The small molecule below binds the protein below.
Small molecule (SMILES): COc1ccc(C[C@H](NC(=O)[C@H](C)NC(=O)CN2CCOCC2)C(=O)N[C@@H](Cc2ccccc2)[C@@H](O)[C@H](C)CO)cc1

Sequence of chain 1.K:
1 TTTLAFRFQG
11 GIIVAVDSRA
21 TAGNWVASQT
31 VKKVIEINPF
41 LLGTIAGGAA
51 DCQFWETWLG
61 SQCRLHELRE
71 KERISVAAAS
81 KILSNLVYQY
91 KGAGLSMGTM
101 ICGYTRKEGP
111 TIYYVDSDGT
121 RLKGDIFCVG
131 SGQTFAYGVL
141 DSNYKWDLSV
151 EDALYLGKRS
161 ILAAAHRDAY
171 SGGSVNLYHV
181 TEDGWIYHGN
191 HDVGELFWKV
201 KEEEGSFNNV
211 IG

Binding-site contacts:
Ligand atom C26 contacts residue THR21 of chain 1.K at 3.5 Å.
Ligand atom C8 contacts residue LYS33 of chain 1.K at 3.7 Å.
Ligand atom C27 contacts residue THR21 of chain 1.K at 3.3 Å.
Ligand atom N22 contacts residue THR1 of chain 1.K at 3.6 Å.
Ligand atom O49 contacts residue THR21 of chain 1.K at 2.8 Å (h-bond).
Ligand atom C11 contacts residue TYR170 of chain 1.K at 3.3 Å (hydrophobic).
Ligand atom C10 contacts residue TYR170 of chain 1.K at 3.6 Å (hydrophobic).
Ligand atom C4 contacts residue VAL31 of chain 1.K at 3.5 Å (hydrophobic).
Ligand atom N25 contacts residue THR21 of chain 1.K at 2.8 Å (h-bond).
Ligand atom C7 contacts residue GLY47 of chain 1.K at 3.6 Å.
Ligand atom O21 contacts residue THR1 of chain 1.K at 2.3 Å (h-bond).
Ligand atom C42 contacts residue GLY48 of chain 1.K at 3.7 Å.
Ligand atom N28 contacts residue ASP126 of chain 1.L at 3.2 Å (salt-bridge).
Ligand atom O39 contacts residue ALA49 of chain 1.K at 3.0 Å (h-bond).
Ligand atom C38 contacts residue THR21 of chain 1.K at 3.6 Å.
Ligand atom C11 contacts residue THR1 of chain 1.K at 2.5 Å.
Ligand atom N22 contacts residue GLY47 of chain 1.K at 2.7 Å (h-bond).
Ligand atom C24 contacts residue GLY47 of chain 1.K at 3.4 Å.
Ligand atom C3 contacts residue ALA49 of chain 1.K at 3.6 Å (hydrophobic).
Ligand atom C4 contacts residue ALA49 of chain 1.K at 3.3 Å (hydrophobic).
Ligand atom O21 contacts residue GLY47 of chain 1.K at 2.9 Å (h-bond).
Ligand atom C7 contacts residue THR1 of chain 1.K at 2.6 Å.
Ligand atom O13 contacts residue THR21 of chain 1.K at 2.9 Å (h-bond).
Ligand atom C8 contacts residue THR1 of chain 1.K at 2.4 Å.
Ligand atom C10 contacts residue MES1 of chain 1.JA at 3.6 Å.
Ligand atom C9 contacts residue LYS33 of chain 1.K at 3.6 Å.
Ligand atom C5 contacts residue ALA49 of chain 1.K at 3.7 Å (hydrophobic).
Ligand atom O13 contacts residue THR1 of chain 1.K at 3.6 Å (h-bond).
Ligand atom C9 contacts residue THR1 of chain 1.K at 1.4 Å.
Ligand atom C10 contacts residue THR1 of chain 1.K at 1.5 Å.
Ligand atom C12 contacts residue THR1 of chain 1.K at 2.5 Å.
Ligand atom C8 contacts residue GLY47 of chain 1.K at 3.7 Å.
Ligand atom C42 contacts residue GLY47 of chain 1.K at 3.6 Å.
Ligand atom C11 contacts residue ARG19 of chain 1.K at 3.3 Å.
Ligand atom C12 contacts residue MES1 of chain 1.JA at 3.0 Å.
Ligand atom C30 contacts residue ASP126 of chain 1.L at 3.5 Å.
Ligand atom C3 contacts residue VAL31 of chain 1.K at 3.3 Å (hydrophobic).
Ligand atom O21 contacts residue MES1 of chain 1.JA at 3.0 Å (h-bond).
Ligand atom O49 contacts residue ALA20 of chain 1.K at 3.3 Å.
Ligand atom C23 contacts residue GLY47 of chain 1.K at 3.5 Å.

Sequence of chain 1.L:
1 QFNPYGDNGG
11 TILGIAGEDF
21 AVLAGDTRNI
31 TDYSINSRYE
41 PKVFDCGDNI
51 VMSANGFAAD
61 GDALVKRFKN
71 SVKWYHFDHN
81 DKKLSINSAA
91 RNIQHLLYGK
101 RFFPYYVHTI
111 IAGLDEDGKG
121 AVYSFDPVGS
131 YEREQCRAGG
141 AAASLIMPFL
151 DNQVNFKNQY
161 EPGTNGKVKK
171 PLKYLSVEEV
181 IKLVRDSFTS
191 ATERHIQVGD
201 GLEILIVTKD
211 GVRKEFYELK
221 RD